Sequence of chain 4.D:
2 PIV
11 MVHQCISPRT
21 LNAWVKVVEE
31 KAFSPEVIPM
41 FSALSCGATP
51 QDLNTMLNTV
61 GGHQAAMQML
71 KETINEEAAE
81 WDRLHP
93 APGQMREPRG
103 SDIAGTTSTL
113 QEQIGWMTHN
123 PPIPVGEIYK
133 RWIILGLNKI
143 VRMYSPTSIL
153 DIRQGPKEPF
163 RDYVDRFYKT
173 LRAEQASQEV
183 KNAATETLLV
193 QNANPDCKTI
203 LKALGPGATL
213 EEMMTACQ

Sequence of chain 1.C:
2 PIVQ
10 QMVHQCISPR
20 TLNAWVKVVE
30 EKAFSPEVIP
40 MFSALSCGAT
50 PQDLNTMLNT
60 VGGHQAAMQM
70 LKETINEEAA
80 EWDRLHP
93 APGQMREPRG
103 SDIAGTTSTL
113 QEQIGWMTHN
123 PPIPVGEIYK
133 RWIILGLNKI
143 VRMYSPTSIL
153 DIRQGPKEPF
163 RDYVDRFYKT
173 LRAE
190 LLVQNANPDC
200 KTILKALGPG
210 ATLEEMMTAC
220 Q

Binding-site contacts:
Ligand atom F53 contacts residue ARG174 of chain 4.D at 3.3 Å.
Ligand atom F64 contacts residue TYR170 of chain 4.D at 3.0 Å.
Ligand atom C21 contacts residue ASN58 of chain 1.C at 3.3 Å.
Ligand atom O59 contacts residue THR55 of chain 1.C at 3.4 Å.
Ligand atom C19 contacts residue ASN54 of chain 1.C at 3.5 Å.
Ligand atom C18 contacts residue GLN180 of chain 4.D at 3.3 Å.
Ligand atom F27 contacts residue LEU57 of chain 1.C at 3.1 Å.
Ligand atom F42 contacts residue GLN64 of chain 1.C at 3.4 Å.
Ligand atom O29 contacts residue GLN180 of chain 4.D at 3.4 Å (h-bond).
Ligand atom C12 contacts residue ASN54 of chain 1.C at 3.3 Å.
Ligand atom O59 contacts residue ASN58 of chain 1.C at 2.7 Å (h-bond).
Ligand atom O29 contacts residue LYS71 of chain 1.C at 2.6 Å (salt-bridge).
Ligand atom F26 contacts residue LEU70 of chain 1.C at 3.4 Å.
Ligand atom C16 contacts residue LYS71 of chain 1.C at 3.3 Å.
Ligand atom N43 contacts residue ASN58 of chain 1.C at 2.8 Å (h-bond).
Ligand atom C49 contacts residue ASN75 of chain 1.C at 3.1 Å.
Ligand atom F52 contacts residue LYS183 of chain 4.D at 3.2 Å.
Ligand atom F61 contacts residue GLN180 of chain 4.D at 3.3 Å.
Ligand atom C44 contacts residue ASN58 of chain 1.C at 3.3 Å.
Ligand atom F53 contacts residue LYS183 of chain 4.D at 3.4 Å.
Ligand atom C11 contacts residue TYR131 of chain 1.C at 3.2 Å (hydrophobic).
Ligand atom C12 contacts residue TYR131 of chain 1.C at 3.4 Å (hydrophobic).
Ligand atom O51 contacts residue LYS71 of chain 1.C at 3.2 Å (salt-bridge).
Ligand atom N06 contacts residue ASN58 of chain 1.C at 2.9 Å (h-bond).
Ligand atom N15 contacts residue LYS71 of chain 1.C at 3.1 Å (salt-bridge).
Ligand atom C08 contacts residue THR108 of chain 1.C at 3.4 Å.
Ligand atom N17 contacts residue LYS71 of chain 1.C at 3.5 Å.
Ligand atom F53 contacts residue LEU173 of chain 4.D at 3.4 Å.
Ligand atom F26 contacts residue ILE74 of chain 1.C at 3.2 Å.
Ligand atom F26 contacts residue LYS71 of chain 1.C at 3.1 Å.
Ligand atom C39 contacts residue GLN64 of chain 1.C at 3.2 Å.
Ligand atom O51 contacts residue GLN180 of chain 4.D at 3.3 Å.
Ligand atom C58 contacts residue THR55 of chain 1.C at 3.3 Å.
Ligand atom C36 contacts residue GLN68 of chain 1.C at 3.3 Å.
Ligand atom F52 contacts residue GLN180 of chain 4.D at 2.9 Å.
Ligand atom C23 contacts residue MET67 of chain 1.C at 3.4 Å (hydrophobic).
Ligand atom F27 contacts residue MET67 of chain 1.C at 3.2 Å.
Ligand atom C45 contacts residue ASN58 of chain 1.C at 3.4 Å.
Ligand atom F41 contacts residue LYS71 of chain 1.C at 3.4 Å.
Ligand atom O51 contacts residue ASN184 of chain 4.D at 3.3 Å (h-bond).

This small molecule binds to this protein.
Small molecule (SMILES): CC(C)(C#Cc1ccc(-c2ccc(Cl)c3c(NS(C)(=O)=O)nn(CC(F)(F)F)c23)c([C@H](Cc2cc(F)cc(F)c2)NC(=O)Cn2nc(C(F)(F)F)c3c2C(F)(F)[C@@H]2C[C@H]32)n1)S(C)(=O)=O